Binding-site contacts:
Ligand atom C contacts residue TYR76 of chain 1.A at 3.7 Å (hydrophobic).
Ligand atom CE1 contacts residue VAL69 of chain 1.A at 3.7 Å (hydrophobic).
Ligand atom CZ2 contacts residue LEU33 of chain 1.A at 3.8 Å (hydrophobic).
Ligand atom CE2 contacts residue MET38 of chain 1.A at 3.7 Å (hydrophobic).
Ligand atom CD1 contacts residue LEU30 of chain 1.A at 3.8 Å (hydrophobic).
Ligand atom O contacts residue TYR76 of chain 1.A at 2.5 Å (h-bond).
Ligand atom O contacts residue GAI1 of chain 1.C at 3.5 Å (h-bond).
Ligand atom CE3 contacts residue VAL69 of chain 1.A at 3.7 Å (hydrophobic).
Ligand atom OH contacts residue HIS49 of chain 1.A at 3.9 Å.
Ligand atom CG contacts residue HIS49 of chain 1.A at 3.8 Å.
Ligand atom CE2 contacts residue HIS49 of chain 1.A at 3.6 Å.
Ligand atom CA contacts residue GLN48 of chain 1.A at 3.5 Å.
Ligand atom CD2 contacts residue GLN48 of chain 1.A at 3.9 Å.
Ligand atom CB contacts residue GLN48 of chain 1.A at 3.9 Å.
Ligand atom C contacts residue VAL69 of chain 1.A at 3.5 Å (hydrophobic).
Ligand atom CZ contacts residue ILE37 of chain 1.A at 3.6 Å (hydrophobic).
Ligand atom O contacts residue VAL69 of chain 1.A at 3.5 Å.
Ligand atom CB contacts residue GLN48 of chain 1.A at 3.7 Å.
Ligand atom NE1 contacts residue GLY34 of chain 1.A at 3.5 Å.
Ligand atom CD2 contacts residue HIS72 of chain 1.A at 3.5 Å.
Ligand atom CD2 contacts residue MET38 of chain 1.A at 3.4 Å (hydrophobic).
Ligand atom CE2 contacts residue GLY34 of chain 1.A at 3.7 Å.
Ligand atom CA contacts residue VAL69 of chain 1.A at 3.7 Å (hydrophobic).
Ligand atom CA contacts residue GLN48 of chain 1.A at 3.7 Å.
Ligand atom NE1 contacts residue LEU30 of chain 1.A at 2.8 Å (h-bond).
Ligand atom CD2 contacts residue HIS49 of chain 1.A at 3.6 Å.
Ligand atom CZ3 contacts residue ILE37 of chain 1.A at 3.7 Å (hydrophobic).
Ligand atom CH2 contacts residue ILE37 of chain 1.A at 3.7 Å (hydrophobic).
Ligand atom O contacts residue HIS72 of chain 1.A at 3.5 Å.
Ligand atom CD1 contacts residue TYR43 of chain 1.A at 3.8 Å (hydrophobic).
Ligand atom CD1 contacts residue GLN48 of chain 1.A at 3.4 Å.
Ligand atom OG contacts residue LEU30 of chain 1.A at 3.6 Å.
Ligand atom N contacts residue VAL69 of chain 1.A at 3.7 Å.
Ligand atom CE2 contacts residue LEU30 of chain 1.A at 3.6 Å (hydrophobic).
Ligand atom N contacts residue GLN48 of chain 1.A at 2.9 Å (h-bond).
Ligand atom C contacts residue GLN48 of chain 1.A at 3.6 Å.
Ligand atom CD1 contacts residue GLY34 of chain 1.A at 3.9 Å.
Ligand atom CB contacts residue VAL69 of chain 1.A at 3.6 Å (hydrophobic).
Ligand atom CE2 contacts residue GLY34 of chain 1.A at 3.8 Å.
Ligand atom CE1 contacts residue ILE37 of chain 1.A at 3.6 Å (hydrophobic).

A small-molecule ligand and the protein it binds are described below.
Small molecule (SMILES): CC(C)C[C@H](NC(=O)[C@H](CC(C)C)NC(=O)[C@H](CC(N)=O)NC(=O)[C@H](CC1=c2ccccc2=NC1)NC(=O)[C@H](Cc1ccc(O)cc1)NC(=O)[C@H](CCC(=O)O)NC(=O)[C@H](C)NC(=O)[C@H](Cc1ccccc1)NC(=O)[C@H](CO)NC(=O)[C@@H](N)[C@@H](C)O)C(=O)N[C@H](C=O)CO

Sequence of chain 1.A:
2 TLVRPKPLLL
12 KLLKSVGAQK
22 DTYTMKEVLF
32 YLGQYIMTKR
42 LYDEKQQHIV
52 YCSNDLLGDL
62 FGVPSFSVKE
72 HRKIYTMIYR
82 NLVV